Binding-site contacts:
Ligand atom O6 contacts residue LYS177 of chain 1.B at 3.2 Å (salt-bridge).
Ligand atom O3G contacts residue SER63 of chain 1.B at 2.4 Å (h-bond).
Ligand atom O1A contacts residue THR46 of chain 1.B at 3.4 Å (h-bond).
Ligand atom O4' contacts residue LYS146 of chain 1.B at 3.1 Å (salt-bridge).
Ligand atom O1A contacts residue SER47 of chain 1.B at 2.8 Å (h-bond).
Ligand atom N7 contacts residue ASN145 of chain 1.B at 3.2 Å (h-bond).
Ligand atom O1G contacts residue THR64 of chain 1.B at 3.0 Å (h-bond).
Ligand atom O1B contacts residue VAL43 of chain 1.B at 3.5 Å (h-bond).
Ligand atom N3B contacts residue PHE61 of chain 1.B at 3.6 Å.
Ligand atom N1 contacts residue LYS177 of chain 1.B at 3.6 Å.
Ligand atom O3' contacts residue PHE61 of chain 1.B at 3.4 Å.
Ligand atom N2 contacts residue ASP148 of chain 1.B at 2.8 Å (salt-bridge).
Ligand atom O2B contacts residue THR46 of chain 1.B at 3.0 Å (h-bond).
Ligand atom PG contacts residue MG1 of chain 1.D at 3.1 Å.
Ligand atom O2G contacts residue SER41 of chain 1.B at 3.5 Å.
Ligand atom O2A contacts residue PHE61 of chain 1.B at 3.1 Å.
Ligand atom O2' contacts residue THR58 of chain 1.B at 3.2 Å (h-bond).
Ligand atom O3A contacts residue GLY44 of chain 1.B at 3.2 Å (h-bond).
Ligand atom O2B contacts residue MG1 of chain 1.D at 2.2 Å.
Ligand atom O3' contacts residue SER59 of chain 1.B at 3.2 Å (h-bond).
Ligand atom O2G contacts residue LYS45 of chain 1.B at 2.6 Å (salt-bridge).
Ligand atom O2' contacts residue PHE57 of chain 1.B at 3.4 Å.
Ligand atom O3G contacts residue SER41 of chain 1.B at 2.8 Å (h-bond).
Ligand atom O6 contacts residue ALA176 of chain 1.B at 2.7 Å (h-bond).
Ligand atom N1 contacts residue ASP148 of chain 1.B at 2.9 Å (salt-bridge).
Ligand atom O6 contacts residue SER175 of chain 1.B at 3.3 Å (h-bond).
Ligand atom O1A contacts residue GLY44 of chain 1.B at 3.5 Å.
Ligand atom N3B contacts residue SER42 of chain 1.B at 3.0 Å (h-bond).
Ligand atom O1G contacts residue MG1 of chain 1.D at 1.8 Å.
Ligand atom PB contacts residue MG1 of chain 1.D at 3.4 Å.
Ligand atom N2 contacts residue MET149 of chain 1.B at 3.4 Å.
Ligand atom O2G contacts residue GLY90 of chain 1.B at 2.9 Å (h-bond).
Ligand atom O1B contacts residue GLY44 of chain 1.B at 3.3 Å (h-bond).
Ligand atom O1B contacts residue LYS45 of chain 1.B at 2.6 Å (salt-bridge).
Ligand atom O6 contacts residue ASN145 of chain 1.B at 3.4 Å (h-bond).
Ligand atom N3B contacts residue MG1 of chain 1.D at 3.5 Å.
Ligand atom O2' contacts residue SER59 of chain 1.B at 3.4 Å.
Ligand atom C5' contacts residue PHE61 of chain 1.B at 3.5 Å (hydrophobic).
Ligand atom C8 contacts residue SER47 of chain 1.B at 3.3 Å.
Ligand atom O5' contacts residue SER47 of chain 1.B at 3.6 Å (h-bond).

This small molecule binds to this protein.
Small molecule (SMILES): Nc1nc2c(ncn2[C@@H]2O[C@H](CO[P](=O)(O)O[P](=O)(O)NP(=O)(O)O)[C@@H](O)[C@H]2O)c(=O)[nH]1

Sequence of chain 1.B:
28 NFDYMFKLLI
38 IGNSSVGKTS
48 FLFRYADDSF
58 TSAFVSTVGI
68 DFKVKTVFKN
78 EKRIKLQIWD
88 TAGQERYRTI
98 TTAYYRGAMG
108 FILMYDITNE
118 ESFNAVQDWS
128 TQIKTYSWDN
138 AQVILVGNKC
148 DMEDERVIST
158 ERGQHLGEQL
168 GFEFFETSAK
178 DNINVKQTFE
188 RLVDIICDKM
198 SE